The protein below binds the small molecule below.
Small molecule (SMILES): O=S(=O)(c1ccccc1)N(CC(F)(F)F)c1ccc(C(O)(C(F)(F)F)C(F)(F)F)cc1

Sequence of chain 1.A:
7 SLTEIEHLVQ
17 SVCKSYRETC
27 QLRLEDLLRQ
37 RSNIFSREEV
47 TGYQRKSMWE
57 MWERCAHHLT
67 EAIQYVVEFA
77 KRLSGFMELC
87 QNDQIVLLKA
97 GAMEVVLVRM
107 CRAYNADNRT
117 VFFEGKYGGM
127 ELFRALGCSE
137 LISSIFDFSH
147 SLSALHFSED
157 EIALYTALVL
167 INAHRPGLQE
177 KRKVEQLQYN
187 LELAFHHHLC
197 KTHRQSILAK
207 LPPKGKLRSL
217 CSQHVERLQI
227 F

Binding-site contacts:
Ligand atom C03 contacts residue VAL117 of chain 1.A at 3.6 Å (hydrophobic).
Ligand atom F41 contacts residue LEU224 of chain 1.A at 3.1 Å.
Ligand atom F20 contacts residue VAL102 of chain 1.A at 3.3 Å.
Ligand atom F36 contacts residue TRP58 of chain 1.A at 3.7 Å.
Ligand atom C03 contacts residue MET106 of chain 1.A at 3.7 Å (hydrophobic).
Ligand atom F21 contacts residue HIS64 of chain 1.A at 3.5 Å.
Ligand atom F22 contacts residue ALA68 of chain 1.A at 3.7 Å.
Ligand atom F20 contacts residue MET106 of chain 1.A at 3.3 Å.
Ligand atom F22 contacts residue VAL102 of chain 1.A at 3.4 Å.
Ligand atom C04 contacts residue MET106 of chain 1.A at 4.0 Å (hydrophobic).
Ligand atom O14 contacts residue HIS64 of chain 1.A at 3.8 Å.
Ligand atom C38 contacts residue LEU224 of chain 1.A at 4.0 Å (hydrophobic).
Ligand atom F35 contacts residue TRP58 of chain 1.A at 3.2 Å.
Ligand atom C16 contacts residue MET106 of chain 1.A at 3.6 Å (hydrophobic).
Ligand atom O14 contacts residue CYS61 of chain 1.A at 3.7 Å.
Ligand atom C02 contacts residue MET106 of chain 1.A at 3.7 Å (hydrophobic).
Ligand atom C28 contacts residue CYS61 of chain 1.A at 3.3 Å (hydrophobic).
Ligand atom C05 contacts residue PHE129 of chain 1.A at 3.5 Å (hydrophobic).
Ligand atom O14 contacts residue PHE119 of chain 1.A at 3.5 Å.
Ligand atom F41 contacts residue TRP58 of chain 1.A at 3.4 Å.
Ligand atom O42 contacts residue ILE141 of chain 1.A at 3.8 Å.
Ligand atom F39 contacts residue LEU65 of chain 1.A at 3.3 Å.
Ligand atom F37 contacts residue ILE141 of chain 1.A at 3.6 Å.
Ligand atom F39 contacts residue MET99 of chain 1.A at 3.5 Å.
Ligand atom F22 contacts residue LEU65 of chain 1.A at 3.3 Å.
Ligand atom O42 contacts residue HIS220 of chain 1.A at 3.3 Å.
Ligand atom C03 contacts residue PHE129 of chain 1.A at 3.7 Å (hydrophobic).
Ligand atom O13 contacts residue HIS64 of chain 1.A at 3.9 Å.
Ligand atom C19 contacts residue VAL102 of chain 1.A at 3.9 Å (hydrophobic).
Ligand atom F22 contacts residue HIS64 of chain 1.A at 3.7 Å.
Ligand atom C24 contacts residue MET106 of chain 1.A at 3.9 Å (hydrophobic).
Ligand atom C25 contacts residue ILE141 of chain 1.A at 4.0 Å (hydrophobic).
Ligand atom C06 contacts residue PHE129 of chain 1.A at 3.9 Å (hydrophobic).
Ligand atom C04 contacts residue PHE129 of chain 1.A at 3.3 Å (hydrophobic).
Ligand atom F40 contacts residue HIS220 of chain 1.A at 3.1 Å.
Ligand atom F40 contacts residue LEU224 of chain 1.A at 3.9 Å.
Ligand atom C27 contacts residue CYS61 of chain 1.A at 3.7 Å (hydrophobic).
Ligand atom F20 contacts residue ALA68 of chain 1.A at 4.0 Å.
Ligand atom O13 contacts residue PHE119 of chain 1.A at 4.0 Å.
Ligand atom F36 contacts residue LEU137 of chain 1.A at 3.0 Å.